Sequence of chain 6.A:
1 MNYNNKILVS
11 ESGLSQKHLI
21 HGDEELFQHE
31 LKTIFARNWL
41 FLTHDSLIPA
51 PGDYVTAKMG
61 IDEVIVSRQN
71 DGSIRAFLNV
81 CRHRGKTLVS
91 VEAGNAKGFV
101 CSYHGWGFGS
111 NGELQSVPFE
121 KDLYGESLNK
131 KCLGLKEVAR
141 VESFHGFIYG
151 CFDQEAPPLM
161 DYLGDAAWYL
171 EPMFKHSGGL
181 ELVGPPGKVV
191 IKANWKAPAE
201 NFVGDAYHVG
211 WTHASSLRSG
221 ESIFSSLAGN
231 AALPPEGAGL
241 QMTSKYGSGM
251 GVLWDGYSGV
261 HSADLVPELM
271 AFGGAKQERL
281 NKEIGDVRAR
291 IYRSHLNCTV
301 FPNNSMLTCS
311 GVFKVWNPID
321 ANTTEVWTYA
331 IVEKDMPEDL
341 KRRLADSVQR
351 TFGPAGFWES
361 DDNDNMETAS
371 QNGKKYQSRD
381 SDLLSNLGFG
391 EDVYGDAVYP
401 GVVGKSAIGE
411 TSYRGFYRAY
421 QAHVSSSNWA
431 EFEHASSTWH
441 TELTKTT

A small-molecule ligand and the protein it binds are described below.
Small molecule (SMILES): c1ccc2[nH]ccc2c1

Binding-site contacts:
Ligand atom C7 contacts residue ALA206 of chain 6.A at 4.2 Å (hydrophobic).
Ligand atom C4 contacts residue VAL209 of chain 6.A at 4.2 Å (hydrophobic).
Ligand atom C8 contacts residue VAL209 of chain 6.A at 4.0 Å (hydrophobic).
Ligand atom C8 contacts residue LEU307 of chain 6.A at 4.4 Å (hydrophobic).
Ligand atom C7 contacts residue ASP205 of chain 6.A at 3.9 Å.
Ligand atom C2 contacts residue PHE202 of chain 6.A at 4.1 Å (hydrophobic).
Ligand atom C9 contacts residue LEU307 of chain 6.A at 3.9 Å (hydrophobic).
Ligand atom C2 contacts residue ASP205 of chain 6.A at 4.4 Å.
Ligand atom N1 contacts residue ASP205 of chain 6.A at 3.4 Å (salt-bridge).
Ligand atom N1 contacts residue ASN201 of chain 6.A at 3.4 Å (h-bond).
Ligand atom N1 contacts residue ASN297 of chain 6.A at 3.9 Å.
Ligand atom C9 contacts residue HIS208 of chain 6.A at 4.5 Å.
Ligand atom N1 contacts residue PHE202 of chain 6.A at 4.2 Å.
Ligand atom C8 contacts residue ASP205 of chain 6.A at 3.8 Å.
Ligand atom C6 contacts residue VAL209 of chain 6.A at 3.8 Å (hydrophobic).
Ligand atom C9 contacts residue VAL209 of chain 6.A at 4.2 Å (hydrophobic).
Ligand atom C2 contacts residue ASN201 of chain 6.A at 3.4 Å.
Ligand atom C5 contacts residue VAL209 of chain 6.A at 4.0 Å (hydrophobic).
Ligand atom C3 contacts residue ASN201 of chain 6.A at 4.3 Å.
Ligand atom C2 contacts residue HIS208 of chain 6.A at 3.7 Å.
Ligand atom N1 contacts residue HIS208 of chain 6.A at 3.7 Å.
Ligand atom C7 contacts residue ASN297 of chain 6.A at 3.5 Å.
Ligand atom C8 contacts residue ASN297 of chain 6.A at 3.8 Å.
Ligand atom C6 contacts residue ASN297 of chain 6.A at 4.0 Å.
Ligand atom C3 contacts residue LEU307 of chain 6.A at 3.9 Å (hydrophobic).
Ligand atom C8 contacts residue HIS208 of chain 6.A at 4.2 Å.
Ligand atom C5 contacts residue HIS295 of chain 6.A at 3.7 Å.
Ligand atom C4 contacts residue HIS295 of chain 6.A at 4.1 Å.
Ligand atom C6 contacts residue HIS295 of chain 6.A at 4.4 Å.
Ligand atom C2 contacts residue LEU307 of chain 6.A at 4.4 Å (hydrophobic).
Ligand atom C3 contacts residue HIS208 of chain 6.A at 4.2 Å.
Ligand atom C7 contacts residue VAL209 of chain 6.A at 3.9 Å (hydrophobic).
Ligand atom C4 contacts residue LEU307 of chain 6.A at 4.1 Å (hydrophobic).
Ligand atom C6 contacts residue LEU253 of chain 6.A at 4.0 Å (hydrophobic).
Ligand atom C9 contacts residue ASN297 of chain 6.A at 4.5 Å.